Binding-site contacts:
Ligand atom C5 contacts residue ASN631 of chain 1.A at 3.7 Å.
Ligand atom C8 contacts residue ASN631 of chain 1.A at 3.9 Å.
Ligand atom C3 contacts residue ASN631 of chain 1.A at 3.8 Å.
Ligand atom C4 contacts residue ASN631 of chain 1.A at 4.2 Å.
Ligand atom C7 contacts residue ASN631 of chain 1.A at 3.2 Å.
Ligand atom C2 contacts residue ASN631 of chain 1.A at 2.5 Å.
Ligand atom O7 contacts residue ASN631 of chain 1.A at 3.1 Å (h-bond).
Ligand atom C1 contacts residue ASN631 of chain 1.A at 1.4 Å.
Ligand atom O5 contacts residue ASN631 of chain 1.A at 2.4 Å (h-bond).
Ligand atom N2 contacts residue ASN631 of chain 1.A at 2.9 Å (h-bond).

This small molecule binds to this protein.
Small molecule (SMILES): CC(=O)N[C@@H]1[C@@H](O)[C@H](O)[C@@H](CO)O[C@H]1O

Sequence of chain 1.A:
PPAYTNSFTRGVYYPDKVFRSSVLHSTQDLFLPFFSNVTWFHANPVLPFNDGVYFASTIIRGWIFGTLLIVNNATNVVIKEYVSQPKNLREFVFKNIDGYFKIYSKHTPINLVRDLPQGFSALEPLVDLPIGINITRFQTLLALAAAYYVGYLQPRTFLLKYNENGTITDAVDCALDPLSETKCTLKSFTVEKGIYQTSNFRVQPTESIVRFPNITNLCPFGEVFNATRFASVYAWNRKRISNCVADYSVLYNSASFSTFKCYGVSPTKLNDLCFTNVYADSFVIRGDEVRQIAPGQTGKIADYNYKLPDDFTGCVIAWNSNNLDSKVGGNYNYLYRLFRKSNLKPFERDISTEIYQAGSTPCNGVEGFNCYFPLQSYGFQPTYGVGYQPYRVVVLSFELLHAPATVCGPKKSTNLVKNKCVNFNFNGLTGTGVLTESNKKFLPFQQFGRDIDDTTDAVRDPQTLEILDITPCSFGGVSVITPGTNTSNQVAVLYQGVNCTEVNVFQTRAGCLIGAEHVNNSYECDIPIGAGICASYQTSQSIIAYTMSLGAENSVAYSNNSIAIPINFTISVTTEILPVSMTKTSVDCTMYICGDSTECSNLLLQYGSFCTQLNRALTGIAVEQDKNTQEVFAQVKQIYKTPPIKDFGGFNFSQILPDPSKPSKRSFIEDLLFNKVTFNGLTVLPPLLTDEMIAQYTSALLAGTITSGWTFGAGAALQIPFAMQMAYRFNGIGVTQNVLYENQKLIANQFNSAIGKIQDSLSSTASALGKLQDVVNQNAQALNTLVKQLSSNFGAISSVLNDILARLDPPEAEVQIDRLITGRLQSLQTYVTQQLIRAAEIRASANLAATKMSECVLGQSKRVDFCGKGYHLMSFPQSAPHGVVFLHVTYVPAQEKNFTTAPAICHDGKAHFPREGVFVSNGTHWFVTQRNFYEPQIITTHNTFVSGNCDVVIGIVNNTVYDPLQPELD